A protein and the small-molecule ligand that binds it are described below.
Small molecule (SMILES): CNC(=O)[C@H](Cc1c[nH]c2ccccc12)NC(=O)[C@@H](CC(=O)NO)CC(C)C

Binding-site contacts:
Ligand atom CAT contacts residue PRO171 of chain 1.A at 3.6 Å (hydrophobic).
Ligand atom CAQ contacts residue VAL172 of chain 1.A at 3.9 Å (hydrophobic).
Ligand atom OAL contacts residue THR110 of chain 1.A at 3.2 Å.
Ligand atom OAL contacts residue LEU111 of chain 1.A at 2.6 Å (h-bond).
Ligand atom OAG contacts residue HIS155 of chain 1.A at 3.6 Å.
Ligand atom CAB contacts residue PRO171 of chain 1.A at 3.9 Å (hydrophobic).
Ligand atom CAK contacts residue LEU111 of chain 1.A at 3.9 Å (hydrophobic).
Ligand atom CAP contacts residue VAL172 of chain 1.A at 3.9 Å (hydrophobic).
Ligand atom OAL contacts residue ASN109 of chain 1.A at 3.9 Å.
Ligand atom CAO contacts residue VAL172 of chain 1.A at 3.9 Å (hydrophobic).
Ligand atom OAG contacts residue GLU146 of chain 1.A at 3.4 Å (salt-bridge).
Ligand atom CAI contacts residue PRO171 of chain 1.A at 3.8 Å (hydrophobic).
Ligand atom NAF contacts residue GLU146 of chain 1.A at 3.4 Å (salt-bridge).
Ligand atom CAI contacts residue VAL172 of chain 1.A at 3.8 Å (hydrophobic).
Ligand atom CAI contacts residue LEU173 of chain 1.A at 3.3 Å (hydrophobic).
Ligand atom OAG contacts residue HIS145 of chain 1.A at 3.0 Å (h-bond).
Ligand atom CAD contacts residue HIS145 of chain 1.A at 3.8 Å.
Ligand atom NBB contacts residue ASN109 of chain 1.A at 2.6 Å (h-bond).
Ligand atom CAJ contacts residue HIS145 of chain 1.A at 3.9 Å.
Ligand atom OAG contacts residue HIS149 of chain 1.A at 3.0 Å (h-bond).
Ligand atom CAC contacts residue GLY112 of chain 1.A at 3.9 Å.
Ligand atom CAN contacts residue ASN109 of chain 1.A at 3.4 Å.
Ligand atom NAF contacts residue ZN1 of chain 1.G at 2.6 Å.
Ligand atom CAD contacts residue ZN1 of chain 1.G at 2.8 Å.
Ligand atom OAG contacts residue ZN1 of chain 1.G at 1.8 Å.
Ligand atom CAI contacts residue SER170 of chain 1.A at 3.4 Å.
Ligand atom CAH contacts residue LEU173 of chain 1.A at 3.9 Å (hydrophobic).
Ligand atom NBB contacts residue LEU111 of chain 1.A at 2.9 Å.
Ligand atom OAZ contacts residue LEU173 of chain 1.A at 3.3 Å.
Ligand atom NAM contacts residue PRO171 of chain 1.A at 3.7 Å.
Ligand atom CBA contacts residue LEU111 of chain 1.A at 3.6 Å (hydrophobic).
Ligand atom OAE contacts residue HIS155 of chain 1.A at 3.0 Å.
Ligand atom NAF contacts residue HIS145 of chain 1.A at 3.4 Å (h-bond).
Ligand atom CAY contacts residue LEU111 of chain 1.A at 3.4 Å (hydrophobic).
Ligand atom OAE contacts residue ZN1 of chain 1.G at 2.5 Å.
Ligand atom OAZ contacts residue LEU111 of chain 1.A at 3.0 Å.
Ligand atom CAY contacts residue ASN109 of chain 1.A at 3.4 Å.
Ligand atom CBA contacts residue ASN109 of chain 1.A at 3.6 Å.
Ligand atom CAA contacts residue HIS145 of chain 1.A at 3.9 Å.
Ligand atom NAF contacts residue GLY112 of chain 1.A at 3.4 Å (h-bond).

Sequence of chain 1.A:
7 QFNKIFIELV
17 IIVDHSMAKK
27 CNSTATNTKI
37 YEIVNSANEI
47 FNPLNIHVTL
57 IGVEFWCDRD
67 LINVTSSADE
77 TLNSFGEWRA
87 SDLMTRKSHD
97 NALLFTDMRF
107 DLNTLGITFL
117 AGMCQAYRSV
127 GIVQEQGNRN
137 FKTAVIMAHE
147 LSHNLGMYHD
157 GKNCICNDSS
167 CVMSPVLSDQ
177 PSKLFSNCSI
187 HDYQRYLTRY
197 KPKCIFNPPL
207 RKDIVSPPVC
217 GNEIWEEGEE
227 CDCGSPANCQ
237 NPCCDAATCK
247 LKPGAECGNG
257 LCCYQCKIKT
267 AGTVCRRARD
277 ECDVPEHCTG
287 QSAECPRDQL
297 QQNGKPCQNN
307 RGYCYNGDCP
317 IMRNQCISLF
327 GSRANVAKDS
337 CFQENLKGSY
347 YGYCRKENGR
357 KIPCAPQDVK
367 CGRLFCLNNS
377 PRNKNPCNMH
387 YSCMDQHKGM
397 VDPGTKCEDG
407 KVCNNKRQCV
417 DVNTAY